Binding-site contacts:
Ligand atom C7 contacts residue ASN512 of chain 1.A at 3.4 Å.
Ligand atom O6 contacts residue GLU566 of chain 1.A at 2.8 Å (salt-bridge).
Ligand atom C1 contacts residue ASN512 of chain 1.A at 1.4 Å.
Ligand atom C6 contacts residue GLU566 of chain 1.A at 3.6 Å.
Ligand atom C6 contacts residue PRO432 of chain 1.A at 4.2 Å (hydrophobic).
Ligand atom C4 contacts residue ASN512 of chain 1.A at 4.2 Å.
Ligand atom C2 contacts residue ASN512 of chain 1.A at 2.4 Å.
Ligand atom O5 contacts residue ASN512 of chain 1.A at 2.3 Å (h-bond).
Ligand atom O6 contacts residue SER430 of chain 1.A at 4.2 Å.
Ligand atom N2 contacts residue ASN512 of chain 1.A at 2.8 Å (h-bond).
Ligand atom O6 contacts residue LEU511 of chain 1.A at 3.7 Å.
Ligand atom C8 contacts residue ASN512 of chain 1.A at 3.7 Å.
Ligand atom C1 contacts residue LEU511 of chain 1.A at 4.1 Å (hydrophobic).
Ligand atom O5 contacts residue LEU511 of chain 1.A at 3.5 Å (h-bond).
Ligand atom C6 contacts residue SER430 of chain 1.A at 3.4 Å.
Ligand atom O7 contacts residue ASN512 of chain 1.A at 4.3 Å.
Ligand atom C3 contacts residue ASN512 of chain 1.A at 3.7 Å.
Ligand atom C5 contacts residue ASN512 of chain 1.A at 3.6 Å.
Ligand atom O4 contacts residue SER430 of chain 1.A at 4.1 Å.

Sequence of chain 1.A:
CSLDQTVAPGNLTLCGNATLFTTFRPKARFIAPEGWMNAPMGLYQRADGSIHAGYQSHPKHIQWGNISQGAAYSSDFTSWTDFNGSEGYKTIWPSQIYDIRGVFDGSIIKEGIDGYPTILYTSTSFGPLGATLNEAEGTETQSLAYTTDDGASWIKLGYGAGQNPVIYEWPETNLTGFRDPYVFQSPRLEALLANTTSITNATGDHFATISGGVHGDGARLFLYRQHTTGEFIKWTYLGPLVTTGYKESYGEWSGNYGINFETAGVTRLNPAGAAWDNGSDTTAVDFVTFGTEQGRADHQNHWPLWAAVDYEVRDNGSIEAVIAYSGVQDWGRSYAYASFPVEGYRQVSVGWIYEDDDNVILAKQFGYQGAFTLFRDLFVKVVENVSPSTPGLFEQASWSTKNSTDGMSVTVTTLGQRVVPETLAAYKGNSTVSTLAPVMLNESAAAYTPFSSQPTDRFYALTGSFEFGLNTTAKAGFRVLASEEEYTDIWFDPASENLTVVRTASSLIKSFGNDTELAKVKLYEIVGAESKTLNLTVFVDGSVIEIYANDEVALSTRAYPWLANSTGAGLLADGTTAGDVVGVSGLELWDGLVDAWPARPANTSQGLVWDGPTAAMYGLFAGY

A small-molecule ligand and the protein it binds are described below.
Small molecule (SMILES): CC(=O)N[C@@H]1[C@@H](O)[C@H](O)[C@@H](CO)O[C@H]1O